Sequence of chain 1.C:
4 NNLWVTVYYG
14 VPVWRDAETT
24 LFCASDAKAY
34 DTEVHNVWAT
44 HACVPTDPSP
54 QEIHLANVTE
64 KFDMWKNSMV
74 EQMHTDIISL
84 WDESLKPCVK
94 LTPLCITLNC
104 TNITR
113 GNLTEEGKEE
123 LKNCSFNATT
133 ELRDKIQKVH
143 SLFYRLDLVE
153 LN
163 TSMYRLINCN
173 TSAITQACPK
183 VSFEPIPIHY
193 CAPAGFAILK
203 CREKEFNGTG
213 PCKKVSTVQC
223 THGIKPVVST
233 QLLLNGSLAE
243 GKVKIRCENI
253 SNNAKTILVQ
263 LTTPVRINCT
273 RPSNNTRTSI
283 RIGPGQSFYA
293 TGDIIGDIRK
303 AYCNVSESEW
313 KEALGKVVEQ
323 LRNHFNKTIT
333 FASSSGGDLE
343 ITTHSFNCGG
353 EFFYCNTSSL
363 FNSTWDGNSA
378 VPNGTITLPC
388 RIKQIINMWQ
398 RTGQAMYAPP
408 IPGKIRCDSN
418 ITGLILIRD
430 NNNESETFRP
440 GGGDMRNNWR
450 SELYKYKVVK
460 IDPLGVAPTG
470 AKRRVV

This protein binds this small molecule.
Small molecule (SMILES): CC(=O)N[C@H]1[C@H](O[C@H]2[C@H](O)[C@@H](NC(C)=O)CO[C@@H]2CO)O[C@H](CO)[C@@H](O)[C@@H]1O

Binding-site contacts:
Ligand atom C4 contacts residue ASN102 of chain 1.C at 4.3 Å.
Ligand atom N2 contacts residue ASN102 of chain 1.C at 2.8 Å (h-bond).
Ligand atom C7 contacts residue SER127 of chain 1.C at 4.0 Å.
Ligand atom N2 contacts residue SER127 of chain 1.C at 4.4 Å.
Ligand atom C8 contacts residue SER127 of chain 1.C at 3.6 Å.
Ligand atom C6 contacts residue THR163 of chain 1.C at 4.3 Å.
Ligand atom C5 contacts residue ASN102 of chain 1.C at 3.7 Å.
Ligand atom C3 contacts residue ASN102 of chain 1.C at 3.8 Å.
Ligand atom C7 contacts residue ASN102 of chain 1.C at 3.8 Å.
Ligand atom O7 contacts residue ASN102 of chain 1.C at 4.4 Å.
Ligand atom C1 contacts residue ASN102 of chain 1.C at 1.4 Å.
Ligand atom C2 contacts residue ASN102 of chain 1.C at 2.5 Å.
Ligand atom O6 contacts residue MET165 of chain 1.C at 4.3 Å.
Ligand atom O5 contacts residue ASN102 of chain 1.C at 2.4 Å (h-bond).
Ligand atom O5 contacts residue MET165 of chain 1.C at 4.2 Å.